Sequence of chain 1.A:
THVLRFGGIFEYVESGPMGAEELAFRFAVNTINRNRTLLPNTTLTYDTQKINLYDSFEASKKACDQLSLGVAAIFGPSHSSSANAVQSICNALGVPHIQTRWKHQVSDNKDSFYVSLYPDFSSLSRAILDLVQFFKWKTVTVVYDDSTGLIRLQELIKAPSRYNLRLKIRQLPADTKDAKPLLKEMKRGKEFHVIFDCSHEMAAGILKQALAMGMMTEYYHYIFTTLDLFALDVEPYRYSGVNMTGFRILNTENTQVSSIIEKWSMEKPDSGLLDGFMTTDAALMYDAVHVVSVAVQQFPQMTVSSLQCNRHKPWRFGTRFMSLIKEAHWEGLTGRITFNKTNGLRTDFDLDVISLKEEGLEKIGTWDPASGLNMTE

Binding-site contacts:
Ligand atom C4 contacts residue ASN42 of chain 1.A at 4.1 Å.
Ligand atom C6 contacts residue ASN42 of chain 1.A at 3.9 Å.
Ligand atom O6 contacts residue PRO41 of chain 1.A at 3.8 Å.
Ligand atom C7 contacts residue ASN42 of chain 1.A at 3.9 Å.
Ligand atom O5 contacts residue ASN42 of chain 1.A at 2.4 Å (h-bond).
Ligand atom O6 contacts residue ASN42 of chain 1.A at 4.2 Å.
Ligand atom C3 contacts residue ASN42 of chain 1.A at 3.8 Å.
Ligand atom C5 contacts residue ASN42 of chain 1.A at 3.5 Å.
Ligand atom C1 contacts residue ASN42 of chain 1.A at 1.4 Å.
Ligand atom N2 contacts residue ASN42 of chain 1.A at 2.8 Å (h-bond).
Ligand atom C2 contacts residue ASN42 of chain 1.A at 2.5 Å.

A small-molecule ligand and the protein it binds are described below.
Small molecule (SMILES): CC(=O)N[C@@H]1[C@@H](O)[C@H](O)[C@@H](CO)O[C@H]1O